Sequence of chain 26.H:
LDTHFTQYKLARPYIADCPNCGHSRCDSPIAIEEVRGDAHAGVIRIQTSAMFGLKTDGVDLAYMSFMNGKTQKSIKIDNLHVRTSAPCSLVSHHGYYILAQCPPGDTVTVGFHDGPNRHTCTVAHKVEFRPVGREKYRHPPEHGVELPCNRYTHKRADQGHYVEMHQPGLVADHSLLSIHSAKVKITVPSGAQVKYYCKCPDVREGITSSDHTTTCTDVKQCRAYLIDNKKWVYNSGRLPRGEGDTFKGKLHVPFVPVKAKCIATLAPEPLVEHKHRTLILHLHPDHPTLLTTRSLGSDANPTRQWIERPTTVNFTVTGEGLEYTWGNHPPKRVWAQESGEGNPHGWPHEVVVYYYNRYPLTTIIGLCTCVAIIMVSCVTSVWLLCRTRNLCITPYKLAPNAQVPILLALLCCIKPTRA

Binding-site contacts:
Ligand atom SAG contacts residue THR4 of chain 26.H at 3.9 Å.
Ligand atom OAH contacts residue ARG157 of chain 26.H at 3.1 Å (salt-bridge).
Ligand atom C3 contacts residue ARG157 of chain 26.H at 3.7 Å.
Ligand atom O3 contacts residue ARG157 of chain 26.H at 3.3 Å (salt-bridge).
Ligand atom O6B contacts residue ARG157 of chain 26.H at 3.3 Å (salt-bridge).
Ligand atom O6A contacts residue HIS155 of chain 26.H at 3.8 Å.
Ligand atom OAF contacts residue ALA158 of chain 26.H at 3.3 Å.
Ligand atom O5 contacts residue LYS156 of chain 26.H at 3.4 Å.
Ligand atom O6A contacts residue SER93 of chain 26.H at 3.2 Å.
Ligand atom C6 contacts residue HIS155 of chain 26.H at 3.4 Å.
Ligand atom O5B contacts residue LYS156 of chain 26.H at 3.3 Å.
Ligand atom O4 contacts residue HIS155 of chain 26.H at 3.5 Å (h-bond).
Ligand atom OAH contacts residue THR4 of chain 26.H at 3.7 Å.
Ligand atom O4 contacts residue LYS156 of chain 26.H at 3.5 Å.
Ligand atom C6 contacts residue SER93 of chain 26.H at 4.0 Å.
Ligand atom O3 contacts residue LYS156 of chain 26.H at 3.0 Å.
Ligand atom OAF contacts residue THR4 of chain 26.H at 2.9 Å (h-bond).
Ligand atom OAF contacts residue ARG157 of chain 26.H at 2.8 Å (salt-bridge).
Ligand atom C6 contacts residue HIS94 of chain 26.H at 3.9 Å.
Ligand atom OBI contacts residue LYS156 of chain 26.H at 4.0 Å.
Ligand atom O6B contacts residue LEU62 of chain 26.H at 4.0 Å.
Ligand atom C3 contacts residue ALA158 of chain 26.H at 4.0 Å (hydrophobic).
Ligand atom O3 contacts residue ALA158 of chain 26.H at 3.0 Å (h-bond).
Ligand atom O6B contacts residue HIS155 of chain 26.H at 3.3 Å (h-bond).
Ligand atom C6 contacts residue LEU62 of chain 26.H at 3.5 Å (hydrophobic).
Ligand atom O6B contacts residue LYS156 of chain 26.H at 3.3 Å.
Ligand atom O5 contacts residue ARG157 of chain 26.H at 3.8 Å.
Ligand atom C3 contacts residue LYS156 of chain 26.H at 4.0 Å.
Ligand atom C4 contacts residue LYS156 of chain 26.H at 4.0 Å.
Ligand atom OAH contacts residue ASP3 of chain 26.H at 4.0 Å.
Ligand atom OAH contacts residue LEU2 of chain 26.H at 2.8 Å (h-bond).
Ligand atom C5 contacts residue HIS155 of chain 26.H at 4.0 Å.
Ligand atom O6A contacts residue HIS94 of chain 26.H at 3.2 Å (h-bond).
Ligand atom SAG contacts residue ARG157 of chain 26.H at 3.6 Å (salt-bridge).
Ligand atom O5 contacts residue HIS155 of chain 26.H at 3.6 Å.
Ligand atom O6A contacts residue LEU62 of chain 26.H at 3.4 Å.
Ligand atom O4 contacts residue SER93 of chain 26.H at 3.0 Å (h-bond).
Ligand atom C2 contacts residue ALA158 of chain 26.H at 3.7 Å (hydrophobic).
Ligand atom C5 contacts residue LEU62 of chain 26.H at 3.8 Å (hydrophobic).
Ligand atom O6B contacts residue HIS94 of chain 26.H at 4.0 Å.

The protein below binds the small molecule below.
Small molecule (SMILES): O=C(O)[C@@H]1O[C@H](O[C@H]2[C@@H](OS(=O)(=O)O)O[C@@H](O)[C@H](NS(=O)(=O)O)[C@H]2O)[C@@H](OS(=O)(=O)O)[C@H](O)[C@@H]1O